Binding-site contacts:
Ligand atom O7 contacts residue THR70 of chain 1.C at 3.9 Å.
Ligand atom O7 contacts residue ASN28 of chain 1.C at 3.7 Å.
Ligand atom C4 contacts residue ASN28 of chain 1.C at 4.3 Å.
Ligand atom C1 contacts residue ASN28 of chain 1.C at 1.4 Å.
Ligand atom C7 contacts residue ASN28 of chain 1.C at 3.5 Å.
Ligand atom C5 contacts residue ASN28 of chain 1.C at 3.7 Å.
Ligand atom C3 contacts residue ASN28 of chain 1.C at 3.8 Å.
Ligand atom O5 contacts residue ASN28 of chain 1.C at 2.4 Å (h-bond).
Ligand atom C8 contacts residue GLN27 of chain 1.C at 4.5 Å.
Ligand atom C8 contacts residue SER26 of chain 1.C at 3.7 Å.
Ligand atom N2 contacts residue ASN28 of chain 1.C at 2.9 Å (h-bond).
Ligand atom C2 contacts residue ASN28 of chain 1.C at 2.5 Å.

A protein and the small-molecule ligand that binds it are described below.
Small molecule (SMILES): CC(=O)N[C@@H]1[C@@H](O)[C@H](O)[C@@H](CO)O[C@H]1O

Sequence of chain 1.C:
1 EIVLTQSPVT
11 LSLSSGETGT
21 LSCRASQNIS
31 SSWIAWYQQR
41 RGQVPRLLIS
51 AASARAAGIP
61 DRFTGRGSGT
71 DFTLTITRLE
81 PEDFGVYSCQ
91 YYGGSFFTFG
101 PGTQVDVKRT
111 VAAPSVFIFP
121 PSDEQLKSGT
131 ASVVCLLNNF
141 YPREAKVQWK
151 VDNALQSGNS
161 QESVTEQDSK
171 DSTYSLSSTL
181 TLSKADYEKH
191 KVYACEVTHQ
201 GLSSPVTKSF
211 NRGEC